Sequence of chain 1.A:
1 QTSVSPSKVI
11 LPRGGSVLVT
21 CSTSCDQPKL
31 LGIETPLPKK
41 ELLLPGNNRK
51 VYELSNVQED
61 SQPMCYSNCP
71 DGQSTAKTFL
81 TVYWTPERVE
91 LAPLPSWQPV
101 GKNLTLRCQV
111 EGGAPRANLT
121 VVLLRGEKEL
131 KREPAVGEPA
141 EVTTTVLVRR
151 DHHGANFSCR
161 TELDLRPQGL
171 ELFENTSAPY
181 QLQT

A small-molecule ligand and the protein it binds are described below.
Small molecule (SMILES): CC(=O)N[C@H]1[C@H](O[C@H]2[C@H](O)[C@@H](NC(C)=O)CO[C@@H]2CO)O[C@H](CO)[C@@H](O)[C@@H]1O

Binding-site contacts:
Ligand atom C1 contacts residue ASN175 of chain 1.A at 1.4 Å.
Ligand atom C6 contacts residue THR85 of chain 1.A at 4.3 Å.
Ligand atom O5 contacts residue ASN175 of chain 1.A at 2.4 Å (h-bond).
Ligand atom C5 contacts residue THR85 of chain 1.A at 3.8 Å.
Ligand atom C2 contacts residue ASN175 of chain 1.A at 2.4 Å.
Ligand atom O6 contacts residue GLU174 of chain 1.A at 3.6 Å.
Ligand atom C1 contacts residue THR85 of chain 1.A at 3.7 Å.
Ligand atom C3 contacts residue ASN175 of chain 1.A at 3.8 Å.
Ligand atom N2 contacts residue ASN175 of chain 1.A at 2.9 Å (h-bond).
Ligand atom C4 contacts residue ASN175 of chain 1.A at 4.2 Å.
Ligand atom O5 contacts residue GLU174 of chain 1.A at 3.9 Å.
Ligand atom O5 contacts residue THR85 of chain 1.A at 4.1 Å.
Ligand atom C8 contacts residue GLU87 of chain 1.A at 3.6 Å.
Ligand atom O7 contacts residue ASN175 of chain 1.A at 4.4 Å.
Ligand atom N2 contacts residue THR85 of chain 1.A at 3.9 Å.
Ligand atom C8 contacts residue PRO86 of chain 1.A at 4.1 Å (hydrophobic).
Ligand atom O6 contacts residue THR85 of chain 1.A at 4.4 Å.
Ligand atom C3 contacts residue THR85 of chain 1.A at 3.9 Å.
Ligand atom C2 contacts residue THR85 of chain 1.A at 4.0 Å.
Ligand atom O6 contacts residue ASN175 of chain 1.A at 4.2 Å.
Ligand atom O6 contacts residue PHE173 of chain 1.A at 4.2 Å.
Ligand atom C5 contacts residue ASN175 of chain 1.A at 3.6 Å.
Ligand atom N2 contacts residue PRO86 of chain 1.A at 4.4 Å.
Ligand atom C7 contacts residue ASN175 of chain 1.A at 3.8 Å.